The small molecule below binds the protein below.
Small molecule (SMILES): O=C(N[C@H](CO)[C@H](O)c1ccc([N+](=O)[O-])cc1)C(Cl)Cl

Binding-site contacts:
Ligand atom C3 contacts residue PHE102 of chain 1.C at 4.1 Å (hydrophobic).
Ligand atom O5 contacts residue VAL170 of chain 1.C at 4.1 Å.
Ligand atom C1 contacts residue PHE102 of chain 1.C at 3.9 Å (hydrophobic).
Ligand atom C2 contacts residue TYR133 of chain 1.C at 3.6 Å (hydrophobic).
Ligand atom C3 contacts residue HIS193 of chain 1.A at 3.6 Å.
Ligand atom O2 contacts residue PHE102 of chain 1.C at 3.3 Å.
Ligand atom C1 contacts residue TYR133 of chain 1.C at 3.7 Å (hydrophobic).
Ligand atom C4 contacts residue SER146 of chain 1.C at 3.3 Å.
Ligand atom O9B contacts residue VAL160 of chain 1.C at 3.2 Å.
Ligand atom CL2 contacts residue TYR133 of chain 1.C at 3.4 Å.
Ligand atom N2 contacts residue THR93 of chain 1.C at 4.1 Å.
Ligand atom C7 contacts residue CYS31 of chain 1.A at 3.9 Å (hydrophobic).
Ligand atom CL1 contacts residue PHE144 of chain 1.C at 3.9 Å.
Ligand atom N9 contacts residue PHE166 of chain 1.C at 3.8 Å.
Ligand atom C8 contacts residue CYS31 of chain 1.A at 3.7 Å (hydrophobic).
Ligand atom O2 contacts residue PHE25 of chain 1.A at 3.2 Å.
Ligand atom C11 contacts residue VAL170 of chain 1.C at 4.0 Å (hydrophobic).
Ligand atom C1 contacts residue SER104 of chain 1.C at 3.1 Å.
Ligand atom C2 contacts residue SER104 of chain 1.C at 4.2 Å.
Ligand atom CL2 contacts residue PHE144 of chain 1.C at 4.1 Å.
Ligand atom N2 contacts residue PHE102 of chain 1.C at 3.8 Å.
Ligand atom C4 contacts residue PHE102 of chain 1.C at 4.0 Å (hydrophobic).
Ligand atom O5 contacts residue SER146 of chain 1.C at 3.2 Å.
Ligand atom O9A contacts residue PHE166 of chain 1.C at 3.5 Å.
Ligand atom O9B contacts residue PHE166 of chain 1.C at 3.9 Å.
Ligand atom O4 contacts residue HIS193 of chain 1.A at 2.7 Å (h-bond).
Ligand atom CL2 contacts residue SER104 of chain 1.C at 4.2 Å.
Ligand atom C8 contacts residue ALA29 of chain 1.A at 4.1 Å (hydrophobic).
Ligand atom C10 contacts residue VAL170 of chain 1.C at 4.0 Å (hydrophobic).
Ligand atom O9B contacts residue ALA29 of chain 1.A at 4.2 Å.
Ligand atom C4 contacts residue HIS193 of chain 1.A at 3.6 Å.
Ligand atom CL1 contacts residue SER104 of chain 1.C at 3.0 Å.
Ligand atom CL2 contacts residue PHE134 of chain 1.C at 3.5 Å.
Ligand atom CL1 contacts residue THR93 of chain 1.C at 3.5 Å.
Ligand atom O2 contacts residue TYR133 of chain 1.C at 2.8 Å (h-bond).
Ligand atom C2 contacts residue PHE102 of chain 1.C at 3.5 Å (hydrophobic).
Ligand atom O4 contacts residue SER146 of chain 1.C at 3.8 Å.
Ligand atom C7 contacts residue LEU158 of chain 1.C at 4.2 Å (hydrophobic).
Ligand atom C8 contacts residue PHE25 of chain 1.A at 4.2 Å (hydrophobic).
Ligand atom C7 contacts residue PHE25 of chain 1.A at 4.2 Å (hydrophobic).

Sequence of chain 1.A:
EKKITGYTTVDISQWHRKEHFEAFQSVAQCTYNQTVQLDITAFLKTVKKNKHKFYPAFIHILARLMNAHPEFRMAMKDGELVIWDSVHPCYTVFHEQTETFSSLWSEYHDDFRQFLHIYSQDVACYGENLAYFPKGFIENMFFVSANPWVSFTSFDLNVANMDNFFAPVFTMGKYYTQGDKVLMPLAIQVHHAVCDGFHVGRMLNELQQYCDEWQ

Sequence of chain 1.C:
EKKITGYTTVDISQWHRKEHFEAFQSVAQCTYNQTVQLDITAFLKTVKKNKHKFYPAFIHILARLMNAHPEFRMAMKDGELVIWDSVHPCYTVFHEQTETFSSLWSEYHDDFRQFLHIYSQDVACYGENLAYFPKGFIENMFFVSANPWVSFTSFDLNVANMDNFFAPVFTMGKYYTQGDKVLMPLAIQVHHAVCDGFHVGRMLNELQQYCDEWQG